Sequence of chain 1.B:
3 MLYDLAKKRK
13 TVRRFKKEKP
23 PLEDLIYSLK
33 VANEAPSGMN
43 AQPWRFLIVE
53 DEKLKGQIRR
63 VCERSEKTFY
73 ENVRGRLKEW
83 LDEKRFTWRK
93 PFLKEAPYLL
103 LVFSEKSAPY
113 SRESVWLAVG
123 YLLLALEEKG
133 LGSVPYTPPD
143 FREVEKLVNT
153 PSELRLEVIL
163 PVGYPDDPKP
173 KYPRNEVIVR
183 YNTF

Sequence of chain 1.A:
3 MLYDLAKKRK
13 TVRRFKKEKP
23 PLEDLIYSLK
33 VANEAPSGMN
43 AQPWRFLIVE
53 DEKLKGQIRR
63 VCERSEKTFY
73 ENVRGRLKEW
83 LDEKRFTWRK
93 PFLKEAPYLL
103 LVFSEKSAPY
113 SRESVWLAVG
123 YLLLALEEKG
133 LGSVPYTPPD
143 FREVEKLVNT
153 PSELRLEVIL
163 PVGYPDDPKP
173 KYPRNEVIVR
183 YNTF

The small molecule below binds the protein below.
Small molecule (SMILES): N[C@@H](Cc1ccc(O)c(I)c1)C(=O)O

Binding-site contacts:
Ligand atom CH contacts residue LEU83 of chain 1.A at 3.5 Å (hydrophobic).
Ligand atom CC contacts residue LEU83 of chain 1.A at 3.8 Å (hydrophobic).
Ligand atom CF contacts residue MET41 of chain 1.B at 3.8 Å (hydrophobic).
Ligand atom N contacts residue THR139 of chain 1.A at 3.4 Å (h-bond).
Ligand atom N contacts residue FMN1 of chain 1.C at 2.8 Å (h-bond).
Ligand atom O contacts residue PHE88 of chain 1.A at 3.8 Å.
Ligand atom CG contacts residue FMN1 of chain 1.C at 3.2 Å.
Ligand atom CB contacts residue TYR72 of chain 1.A at 3.9 Å (hydrophobic).
Ligand atom CA contacts residue FMN1 of chain 1.C at 3.8 Å.
Ligand atom C contacts residue TYR72 of chain 1.A at 3.6 Å (hydrophobic).
Ligand atom CE contacts residue FMN1 of chain 1.C at 3.7 Å.
Ligand atom OXT contacts residue GLU68 of chain 1.A at 3.6 Å.
Ligand atom OXT contacts residue FMN1 of chain 1.C at 2.7 Å (h-bond).
Ligand atom CC contacts residue FMN1 of chain 1.C at 3.7 Å.
Ligand atom CG contacts residue TRP82 of chain 1.A at 3.7 Å (hydrophobic).
Ligand atom IE contacts residue GLY40 of chain 1.B at 3.6 Å.
Ligand atom CF contacts residue FMN1 of chain 1.C at 3.4 Å.
Ligand atom CA contacts residue GLU68 of chain 1.A at 3.2 Å.
Ligand atom C contacts residue GLU68 of chain 1.A at 3.5 Å.
Ligand atom CB contacts residue LEU83 of chain 1.A at 3.9 Å (hydrophobic).
Ligand atom CB contacts residue PHE71 of chain 1.A at 4.0 Å (hydrophobic).
Ligand atom IE contacts residue MET41 of chain 1.B at 3.8 Å.
Ligand atom N contacts residue GLU68 of chain 1.A at 2.8 Å (salt-bridge).
Ligand atom O contacts residue LYS92 of chain 1.A at 2.6 Å (salt-bridge).
Ligand atom IE contacts residue PRO111 of chain 1.B at 4.0 Å.
Ligand atom C contacts residue FMN1 of chain 1.C at 3.6 Å.
Ligand atom OF contacts residue FMN1 of chain 1.C at 2.6 Å (h-bond).
Ligand atom O contacts residue TYR72 of chain 1.A at 2.5 Å (h-bond).
Ligand atom OXT contacts residue LYS92 of chain 1.A at 3.3 Å (salt-bridge).
Ligand atom OXT contacts residue TYR138 of chain 1.A at 3.4 Å.
Ligand atom CD contacts residue FMN1 of chain 1.C at 3.7 Å.
Ligand atom O contacts residue THR89 of chain 1.A at 3.9 Å.
Ligand atom N contacts residue TYR138 of chain 1.A at 3.9 Å.
Ligand atom CH contacts residue FMN1 of chain 1.C at 3.2 Å.
Ligand atom IE contacts residue FMN1 of chain 1.C at 4.0 Å.
Ligand atom CG contacts residue PHE88 of chain 1.A at 3.9 Å (hydrophobic).
Ligand atom CH contacts residue PHE88 of chain 1.A at 3.8 Å (hydrophobic).
Ligand atom OF contacts residue MET41 of chain 1.B at 2.9 Å (h-bond).
Ligand atom C contacts residue LYS92 of chain 1.A at 3.3 Å.
Ligand atom OF contacts residue GLY40 of chain 1.B at 3.8 Å.